Binding-site contacts:
Ligand atom O contacts residue GLU35 of chain 1.A at 3.7 Å.
Ligand atom CD1 contacts residue ALA66 of chain 1.A at 3.6 Å (hydrophobic).
Ligand atom C contacts residue TYR150 of chain 1.A at 3.5 Å (hydrophobic).
Ligand atom CD2 contacts residue GLN154 of chain 1.A at 3.7 Å.
Ligand atom CK1 contacts residue GLY31 of chain 1.A at 3.7 Å.
Ligand atom N contacts residue GLN172 of chain 1.A at 2.8 Å (h-bond).
Ligand atom CL contacts residue LEU161 of chain 1.A at 3.8 Å (hydrophobic).
Ligand atom OXT contacts residue GLU35 of chain 1.A at 3.4 Å (salt-bridge).
Ligand atom CG contacts residue GLN154 of chain 1.A at 3.6 Å.
Ligand atom CE1 contacts residue GLN154 of chain 1.A at 3.9 Å.
Ligand atom CL contacts residue GLY31 of chain 1.A at 3.7 Å.
Ligand atom CI1 contacts residue GLY33 of chain 1.A at 3.9 Å.
Ligand atom CD1 contacts residue HIS69 of chain 1.A at 3.8 Å.
Ligand atom CE1 contacts residue LEU64 of chain 1.A at 3.6 Å (hydrophobic).
Ligand atom CA contacts residue TYR150 of chain 1.A at 3.5 Å (hydrophobic).
Ligand atom C contacts residue GLN172 of chain 1.A at 3.5 Å.
Ligand atom CI1 contacts residue LEU64 of chain 1.A at 3.8 Å (hydrophobic).
Ligand atom CD1 contacts residue GLN154 of chain 1.A at 3.8 Å.
Ligand atom CE2 contacts residue GLY33 of chain 1.A at 3.8 Å.
Ligand atom CA contacts residue GLN172 of chain 1.A at 3.3 Å.
Ligand atom CZ contacts residue GLN154 of chain 1.A at 3.5 Å.
Ligand atom CK1 contacts residue LEU161 of chain 1.A at 3.6 Å (hydrophobic).
Ligand atom O contacts residue ILE136 of chain 1.A at 3.6 Å.
Ligand atom CI2 contacts residue SER158 of chain 1.A at 3.2 Å.
Ligand atom N contacts residue TYR150 of chain 1.A at 2.9 Å (h-bond).
Ligand atom O contacts residue TYR150 of chain 1.A at 3.4 Å (h-bond).
Ligand atom CE2 contacts residue GLN154 of chain 1.A at 3.6 Å.
Ligand atom CE1 contacts residue HIS69 of chain 1.A at 3.6 Å.
Ligand atom CK2 contacts residue SER158 of chain 1.A at 3.7 Å.
Ligand atom CG contacts residue GLY33 of chain 1.A at 3.7 Å.
Ligand atom CB contacts residue GLY33 of chain 1.A at 3.5 Å.
Ligand atom N contacts residue GLN154 of chain 1.A at 2.8 Å (h-bond).
Ligand atom CK1 contacts residue ILE32 of chain 1.A at 3.6 Å (hydrophobic).
Ligand atom O contacts residue GLN172 of chain 1.A at 3.0 Å (h-bond).
Ligand atom CD2 contacts residue GLY33 of chain 1.A at 3.5 Å.
Ligand atom ON2 contacts residue GLN154 of chain 1.A at 3.0 Å (h-bond).
Ligand atom CB contacts residue TYR150 of chain 1.A at 3.7 Å (hydrophobic).
Ligand atom CN1 contacts residue GLN154 of chain 1.A at 3.7 Å.
Ligand atom CN1 contacts residue THR157 of chain 1.A at 3.7 Å.
Ligand atom ON2 contacts residue THR157 of chain 1.A at 3.2 Å.

Sequence of chain 1.A:
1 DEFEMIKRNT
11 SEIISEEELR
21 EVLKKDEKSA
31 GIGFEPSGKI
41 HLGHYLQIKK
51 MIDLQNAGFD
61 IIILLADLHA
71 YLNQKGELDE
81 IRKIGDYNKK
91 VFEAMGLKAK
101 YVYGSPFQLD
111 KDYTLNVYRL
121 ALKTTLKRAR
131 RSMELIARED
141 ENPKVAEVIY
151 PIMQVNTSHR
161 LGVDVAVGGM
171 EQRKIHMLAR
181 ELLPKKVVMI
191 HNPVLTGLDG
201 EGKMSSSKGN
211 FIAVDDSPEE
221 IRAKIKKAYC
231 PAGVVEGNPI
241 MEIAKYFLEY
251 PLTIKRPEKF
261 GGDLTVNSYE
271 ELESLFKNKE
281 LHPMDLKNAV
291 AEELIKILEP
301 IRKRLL

The small molecule below binds the protein below.
Small molecule (SMILES): N[C@@H](Cc1ccc(C(=O)c2ccccc2)cc1)C(=O)O